Sequence of chain 1.A:
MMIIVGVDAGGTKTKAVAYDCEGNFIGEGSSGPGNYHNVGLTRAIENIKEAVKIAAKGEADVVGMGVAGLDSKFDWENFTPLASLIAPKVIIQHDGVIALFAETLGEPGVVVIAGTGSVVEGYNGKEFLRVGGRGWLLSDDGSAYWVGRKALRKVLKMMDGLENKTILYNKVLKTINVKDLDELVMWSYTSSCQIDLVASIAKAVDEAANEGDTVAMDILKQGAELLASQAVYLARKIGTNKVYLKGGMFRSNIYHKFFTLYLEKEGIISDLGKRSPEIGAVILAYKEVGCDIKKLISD

A small-molecule ligand and the protein it binds are described below.
Small molecule (SMILES): OC[C@H]1O[C@@H](O)[C@H](O)[C@@H](O)[C@@H]1O

Sequence of chain 2.A:
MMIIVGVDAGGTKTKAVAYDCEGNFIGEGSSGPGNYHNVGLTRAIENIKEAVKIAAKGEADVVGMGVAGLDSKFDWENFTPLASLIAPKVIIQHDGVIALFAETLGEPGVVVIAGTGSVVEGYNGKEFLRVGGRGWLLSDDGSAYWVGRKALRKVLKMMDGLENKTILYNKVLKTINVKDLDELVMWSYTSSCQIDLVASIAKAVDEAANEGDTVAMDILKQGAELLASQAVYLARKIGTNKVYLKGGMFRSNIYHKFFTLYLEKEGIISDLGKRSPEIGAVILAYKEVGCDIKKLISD

Binding-site contacts:
Ligand atom C2 contacts residue ASP71 of chain 2.A at 3.7 Å.
Ligand atom O5 contacts residue GLY117 of chain 2.A at 3.4 Å.
Ligand atom O3 contacts residue ARG130 of chain 2.A at 4.0 Å.
Ligand atom O6 contacts residue ALA68 of chain 2.A at 3.7 Å.
Ligand atom O2 contacts residue ARG134 of chain 2.A at 3.8 Å.
Ligand atom O5 contacts residue SER118 of chain 2.A at 3.5 Å (h-bond).
Ligand atom C6 contacts residue SER118 of chain 2.A at 3.7 Å.
Ligand atom O4 contacts residue ASP95 of chain 2.A at 2.7 Å (salt-bridge).
Ligand atom C6 contacts residue ILE113 of chain 2.A at 3.9 Å (hydrophobic).
Ligand atom O6 contacts residue ASP95 of chain 2.A at 2.7 Å (salt-bridge).
Ligand atom O2 contacts residue TYR189 of chain 1.A at 3.7 Å.
Ligand atom C3 contacts residue GLY69 of chain 2.A at 3.8 Å.
Ligand atom C6 contacts residue GLY117 of chain 2.A at 3.8 Å.
Ligand atom O1 contacts residue GLY117 of chain 2.A at 3.6 Å.
Ligand atom C2 contacts residue GLY69 of chain 2.A at 3.9 Å.
Ligand atom C6 contacts residue ASP95 of chain 2.A at 3.5 Å.
Ligand atom O1 contacts residue GLY135 of chain 2.A at 4.0 Å.
Ligand atom C6 contacts residue VAL119 of chain 2.A at 4.0 Å (hydrophobic).
Ligand atom C2 contacts residue GLY133 of chain 2.A at 4.0 Å.
Ligand atom O3 contacts residue ALA68 of chain 2.A at 3.8 Å.
Ligand atom O2 contacts residue GLY133 of chain 2.A at 3.4 Å (h-bond).
Ligand atom O6 contacts residue ILE113 of chain 2.A at 4.0 Å.
Ligand atom O4 contacts residue HIS94 of chain 2.A at 2.9 Å (h-bond).
Ligand atom O3 contacts residue HIS94 of chain 2.A at 3.1 Å (h-bond).
Ligand atom C4 contacts residue ASP95 of chain 2.A at 3.5 Å.
Ligand atom C3 contacts residue ASP71 of chain 2.A at 3.6 Å.
Ligand atom C1 contacts residue GLY117 of chain 2.A at 4.0 Å.
Ligand atom O2 contacts residue GLY135 of chain 2.A at 3.1 Å (h-bond).
Ligand atom O1 contacts residue ASP140 of chain 2.A at 2.8 Å (salt-bridge).
Ligand atom C4 contacts residue HIS94 of chain 2.A at 3.8 Å.
Ligand atom O3 contacts residue ASP71 of chain 2.A at 2.6 Å (salt-bridge).
Ligand atom C1 contacts residue ASP140 of chain 2.A at 3.2 Å.
Ligand atom O3 contacts residue GLY133 of chain 2.A at 3.7 Å.
Ligand atom O5 contacts residue ASP140 of chain 2.A at 3.8 Å.
Ligand atom O3 contacts residue GLY69 of chain 2.A at 2.9 Å (h-bond).
Ligand atom C3 contacts residue HIS94 of chain 2.A at 3.8 Å.
Ligand atom C5 contacts residue SER118 of chain 2.A at 3.5 Å.
Ligand atom O4 contacts residue VAL119 of chain 2.A at 3.4 Å.
Ligand atom O2 contacts residue ASP71 of chain 2.A at 2.5 Å (salt-bridge).
Ligand atom C3 contacts residue GLY133 of chain 2.A at 3.4 Å.